Sequence of chain 1.E:
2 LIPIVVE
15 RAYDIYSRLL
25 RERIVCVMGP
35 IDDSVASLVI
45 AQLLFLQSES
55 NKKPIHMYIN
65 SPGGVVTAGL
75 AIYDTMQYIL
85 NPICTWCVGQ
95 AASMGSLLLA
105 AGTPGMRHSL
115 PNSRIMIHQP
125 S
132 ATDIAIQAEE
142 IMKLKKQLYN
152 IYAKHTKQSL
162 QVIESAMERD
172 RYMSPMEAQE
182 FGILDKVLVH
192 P

A protein and the small-molecule ligand that binds it are described below.
Small molecule (SMILES): N#Cc1cccc(CN2CCc3ncn(Cc4ccc(Cl)cc4)c(=O)c3C2)c1

Binding-site contacts:
Ligand atom C04 contacts residue LEU114 of chain 1.F at 3.3 Å (hydrophobic).
Ligand atom C23 contacts residue GLU26 of chain 1.F at 3.0 Å.
Ligand atom CL21 contacts residue ARG22 of chain 1.F at 3.8 Å.
Ligand atom C22 contacts residue SER52 of chain 1.E at 3.6 Å.
Ligand atom N01 contacts residue TYR62 of chain 1.F at 3.5 Å.
Ligand atom CL21 contacts residue LEU23 of chain 1.F at 3.4 Å.
Ligand atom C08 contacts residue TRP90 of chain 1.F at 3.8 Å (hydrophobic).
Ligand atom C02 contacts residue VAL92 of chain 1.F at 3.4 Å (hydrophobic).
Ligand atom C17 contacts residue GLU26 of chain 1.F at 3.2 Å.
Ligand atom C20 contacts residue GLU26 of chain 1.F at 3.7 Å.
Ligand atom CL21 contacts residue PHE49 of chain 1.E at 3.8 Å.
Ligand atom C10 contacts residue TYR62 of chain 1.F at 3.6 Å (hydrophobic).
Ligand atom C06 contacts residue TYR82 of chain 1.E at 3.3 Å (hydrophobic).
Ligand atom C05 contacts residue TYR82 of chain 1.E at 3.5 Å (hydrophobic).
Ligand atom C11 contacts residue TYR62 of chain 1.F at 3.5 Å (hydrophobic).
Ligand atom C05 contacts residue LEU114 of chain 1.F at 3.5 Å (hydrophobic).
Ligand atom C04 contacts residue THR79 of chain 1.E at 3.7 Å.
Ligand atom C10 contacts residue TRP90 of chain 1.F at 3.5 Å (hydrophobic).
Ligand atom C02 contacts residue TYR62 of chain 1.F at 3.8 Å (hydrophobic).
Ligand atom C14 contacts residue GLU26 of chain 1.F at 3.2 Å.
Ligand atom C08 contacts residue TYR62 of chain 1.F at 3.8 Å (hydrophobic).
Ligand atom C28 contacts residue TYR62 of chain 1.F at 3.3 Å (hydrophobic).
Ligand atom N01 contacts residue VAL92 of chain 1.F at 3.3 Å.
Ligand atom O25 contacts residue LEU48 of chain 1.E at 3.6 Å.
Ligand atom C19 contacts residue LEU23 of chain 1.F at 3.5 Å (hydrophobic).
Ligand atom C27 contacts residue TYR62 of chain 1.F at 3.1 Å (hydrophobic).
Ligand atom C26 contacts residue TYR62 of chain 1.F at 3.4 Å (hydrophobic).
Ligand atom N01 contacts residue ILE44 of chain 1.E at 3.6 Å.
Ligand atom C17 contacts residue SER52 of chain 1.E at 3.8 Å.
Ligand atom N15 contacts residue GLU26 of chain 1.F at 3.7 Å.
Ligand atom C12 contacts residue TYR62 of chain 1.F at 3.5 Å (hydrophobic).
Ligand atom N13 contacts residue ILE28 of chain 1.F at 3.8 Å.
Ligand atom C19 contacts residue LEU48 of chain 1.E at 3.7 Å (hydrophobic).
Ligand atom C16 contacts residue GLU26 of chain 1.F at 3.4 Å.
Ligand atom C22 contacts residue ARG22 of chain 1.F at 3.4 Å.
Ligand atom N09 contacts residue TYR62 of chain 1.F at 2.9 Å (h-bond).
Ligand atom C22 contacts residue GLU26 of chain 1.F at 3.3 Å.
Ligand atom C02 contacts residue ILE44 of chain 1.E at 3.8 Å (hydrophobic).
Ligand atom C11 contacts residue HIS60 of chain 1.F at 3.4 Å.
Ligand atom C23 contacts residue SER52 of chain 1.E at 3.2 Å.

Sequence of chain 1.F:
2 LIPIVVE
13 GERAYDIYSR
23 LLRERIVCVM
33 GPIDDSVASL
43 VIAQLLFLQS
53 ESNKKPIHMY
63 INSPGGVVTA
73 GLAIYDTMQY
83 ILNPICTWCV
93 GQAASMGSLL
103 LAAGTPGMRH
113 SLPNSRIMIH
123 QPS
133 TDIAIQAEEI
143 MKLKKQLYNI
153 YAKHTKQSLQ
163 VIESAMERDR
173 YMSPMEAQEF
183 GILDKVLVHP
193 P